Binding-site contacts:
Ligand atom O6' contacts residue ASP366 of chain 1.A at 3.2 Å (salt-bridge).
Ligand atom C2 contacts residue TYR157 of chain 1.A at 3.6 Å (hydrophobic).
Ligand atom PA contacts residue GLN161 of chain 1.A at 3.8 Å.
Ligand atom O1A contacts residue ARG288 of chain 1.A at 3.5 Å (salt-bridge).
Ligand atom C4 contacts residue ASN278 of chain 1.A at 3.7 Å.
Ligand atom C4 contacts residue PHE98 of chain 1.A at 3.5 Å (hydrophobic).
Ligand atom O3' contacts residue TYR326 of chain 1.A at 3.2 Å (h-bond).
Ligand atom O2 contacts residue ILE154 of chain 1.A at 3.1 Å.
Ligand atom O6' contacts residue HIS64 of chain 1.A at 2.9 Å (h-bond).
Ligand atom O3A contacts residue TYR187 of chain 1.A at 3.4 Å (h-bond).
Ligand atom N1 contacts residue TYR157 of chain 1.A at 3.7 Å.
Ligand atom O2 contacts residue THR158 of chain 1.A at 3.5 Å (h-bond).
Ligand atom O2 contacts residue PHE153 of chain 1.A at 3.4 Å (h-bond).
Ligand atom C6' contacts residue ASP366 of chain 1.A at 3.7 Å.
Ligand atom PB contacts residue TYR187 of chain 1.A at 3.7 Å.
Ligand atom C5 contacts residue TYR157 of chain 1.A at 3.5 Å (hydrophobic).
Ligand atom O2A contacts residue GLN161 of chain 1.A at 2.9 Å (h-bond).
Ligand atom C2 contacts residue PHE153 of chain 1.A at 3.5 Å (hydrophobic).
Ligand atom C5 contacts residue ASN278 of chain 1.A at 3.6 Å.
Ligand atom C6 contacts residue TYR157 of chain 1.A at 3.5 Å (hydrophobic).
Ligand atom C4 contacts residue TYR157 of chain 1.A at 3.7 Å (hydrophobic).
Ligand atom O1A contacts residue GLN161 of chain 1.A at 3.5 Å (h-bond).
Ligand atom O4 contacts residue PHE98 of chain 1.A at 3.3 Å.
Ligand atom O1B contacts residue TYR187 of chain 1.A at 2.9 Å (h-bond).
Ligand atom C6' contacts residue FAD1 of chain 1.B at 3.2 Å.
Ligand atom O1A contacts residue TYR157 of chain 1.A at 2.7 Å (h-bond).
Ligand atom N3 contacts residue PHE153 of chain 1.A at 2.9 Å (h-bond).
Ligand atom C3D contacts residue GLN161 of chain 1.A at 3.1 Å.
Ligand atom N3 contacts residue TYR157 of chain 1.A at 3.5 Å.
Ligand atom O2D contacts residue THR158 of chain 1.A at 2.8 Å (h-bond).
Ligand atom O3D contacts residue GLN161 of chain 1.A at 2.4 Å (h-bond).
Ligand atom C2D contacts residue THR158 of chain 1.A at 3.2 Å.
Ligand atom O4 contacts residue ASN280 of chain 1.A at 2.9 Å (h-bond).
Ligand atom C2' contacts residue ARG288 of chain 1.A at 3.6 Å.
Ligand atom O3' contacts residue ARG288 of chain 1.A at 3.3 Å (salt-bridge).
Ligand atom O4' contacts residue FAD1 of chain 1.B at 2.7 Å (h-bond).
Ligand atom O4 contacts residue ASN278 of chain 1.A at 3.1 Å (h-bond).
Ligand atom C4' contacts residue FAD1 of chain 1.B at 3.5 Å.
Ligand atom O2' contacts residue ARG288 of chain 1.A at 3.0 Å (salt-bridge).
Ligand atom C4 contacts residue ASN280 of chain 1.A at 3.8 Å.

The protein below binds the small molecule below.
Small molecule (SMILES): O=c1ccn([C@@H]2O[C@H](CO[P](=O)(O)O[P](=O)(O)O[C@H]3O[C@H](CO)[C@H](O)[C@H](O)[C@H]3O)[C@@H](O)[C@H]2O)c(=O)[nH]1

Sequence of chain 1.A:
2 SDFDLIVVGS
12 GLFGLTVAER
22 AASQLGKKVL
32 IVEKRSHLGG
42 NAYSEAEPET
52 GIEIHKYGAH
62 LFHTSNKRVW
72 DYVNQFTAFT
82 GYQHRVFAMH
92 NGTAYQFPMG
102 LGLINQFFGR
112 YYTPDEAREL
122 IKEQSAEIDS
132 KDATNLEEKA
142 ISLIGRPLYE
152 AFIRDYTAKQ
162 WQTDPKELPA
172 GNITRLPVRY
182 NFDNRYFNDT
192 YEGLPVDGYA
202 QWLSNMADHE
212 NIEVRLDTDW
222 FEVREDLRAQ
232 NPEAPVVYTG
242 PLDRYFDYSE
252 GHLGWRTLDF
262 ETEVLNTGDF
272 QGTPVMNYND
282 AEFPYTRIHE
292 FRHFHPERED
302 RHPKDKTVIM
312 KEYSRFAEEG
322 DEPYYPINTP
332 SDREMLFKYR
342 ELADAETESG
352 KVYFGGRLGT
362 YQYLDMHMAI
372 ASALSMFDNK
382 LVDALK